Binding-site contacts:
Ligand atom O5 contacts residue SER144 of chain 1.A at 3.5 Å (h-bond).
Ligand atom C25 contacts residue ASP187 of chain 1.A at 3.7 Å.
Ligand atom O5 contacts residue ASN142 of chain 1.A at 3.7 Å.
Ligand atom C19 contacts residue CYS145 of chain 1.A at 3.0 Å (hydrophobic).
Ligand atom C9 contacts residue GLU166 of chain 1.A at 3.4 Å.
Ligand atom C24 contacts residue GLU166 of chain 1.A at 3.6 Å.
Ligand atom N10 contacts residue GLU166 of chain 1.A at 2.9 Å (salt-bridge).
Ligand atom C25 contacts residue HIS41 of chain 1.A at 3.6 Å.
Ligand atom C8 contacts residue CYS145 of chain 1.A at 1.9 Å (hydrophobic).
Ligand atom O9 contacts residue HIS41 of chain 1.A at 3.0 Å (h-bond).
Ligand atom C14 contacts residue MET165 of chain 1.A at 3.8 Å (hydrophobic).
Ligand atom O26 contacts residue HIS163 of chain 1.A at 2.8 Å (h-bond).
Ligand atom C29 contacts residue THR190 of chain 1.A at 3.0 Å.
Ligand atom C1 contacts residue GLY143 of chain 1.A at 3.7 Å.
Ligand atom C27 contacts residue GLN192 of chain 1.A at 3.5 Å.
Ligand atom C23 contacts residue ARG188 of chain 1.A at 3.7 Å.
Ligand atom O33 contacts residue MET165 of chain 1.A at 3.3 Å.
Ligand atom N2 contacts residue CYS145 of chain 1.A at 3.4 Å (h-bond).
Ligand atom C8 contacts residue HIS41 of chain 1.A at 3.5 Å.
Ligand atom N16 contacts residue CYS145 of chain 1.A at 3.3 Å (h-bond).
Ligand atom C13 contacts residue GLN189 of chain 1.A at 3.5 Å.
Ligand atom C17 contacts residue CYS145 of chain 1.A at 2.7 Å (hydrophobic).
Ligand atom O9 contacts residue HIS164 of chain 1.A at 2.9 Å (h-bond).
Ligand atom N23 contacts residue GLU166 of chain 1.A at 2.8 Å (salt-bridge).
Ligand atom O5 contacts residue GLY143 of chain 1.A at 2.8 Å (h-bond).
Ligand atom N8 contacts residue GLU166 of chain 1.A at 3.0 Å (salt-bridge).
Ligand atom C17 contacts residue HIS164 of chain 1.A at 3.7 Å.
Ligand atom N23 contacts residue PHE140 of chain 1.A at 3.6 Å.
Ligand atom N16 contacts residue HIS164 of chain 1.A at 2.9 Å (h-bond).
Ligand atom O26 contacts residue GLU166 of chain 1.A at 3.5 Å.
Ligand atom C1 contacts residue CYS145 of chain 1.A at 2.4 Å (hydrophobic).
Ligand atom O26 contacts residue HIS172 of chain 1.A at 3.7 Å.
Ligand atom C28 contacts residue THR190 of chain 1.A at 3.6 Å.
Ligand atom C27 contacts residue PRO168 of chain 1.A at 3.6 Å (hydrophobic).
Ligand atom O26 contacts residue PHE140 of chain 1.A at 3.7 Å.
Ligand atom O5 contacts residue CYS145 of chain 1.A at 2.9 Å (h-bond).
Ligand atom O9 contacts residue CYS145 of chain 1.A at 0.9 Å (h-bond).
Ligand atom O33 contacts residue GLU166 of chain 1.A at 3.0 Å (salt-bridge).
Ligand atom C14 contacts residue HIS164 of chain 1.A at 3.7 Å.
Ligand atom O29 contacts residue GLN189 of chain 1.A at 3.4 Å.

Sequence of chain 1.A:
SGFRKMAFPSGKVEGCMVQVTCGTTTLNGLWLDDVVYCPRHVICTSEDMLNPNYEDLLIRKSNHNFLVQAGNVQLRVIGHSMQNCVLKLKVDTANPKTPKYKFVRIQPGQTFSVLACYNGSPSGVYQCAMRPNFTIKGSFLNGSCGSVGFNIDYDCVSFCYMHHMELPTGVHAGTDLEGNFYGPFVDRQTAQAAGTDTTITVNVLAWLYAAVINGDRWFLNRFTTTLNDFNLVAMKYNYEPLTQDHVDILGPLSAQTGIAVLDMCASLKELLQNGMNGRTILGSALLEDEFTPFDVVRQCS

The protein below binds the small molecule below.
Small molecule (SMILES): CC(C)(C)NC(=O)N[C@H](C(=O)N1C[C@H]2[C@@H]([C@H]1C(=O)N[C@@H](C[C@@H]1CCNC1=O)[C@@H](O)C(N)=O)C2(C)C)C(C)(C)C